Binding-site contacts:
Ligand atom C7 contacts residue ASN335 of chain 1.E at 3.4 Å.
Ligand atom C3 contacts residue ASN335 of chain 1.E at 3.9 Å.
Ligand atom C5 contacts residue ASN335 of chain 1.E at 3.8 Å.
Ligand atom C1 contacts residue TRP391 of chain 1.E at 3.9 Å (hydrophobic).
Ligand atom O5 contacts residue TRP391 of chain 1.E at 4.2 Å.
Ligand atom C8 contacts residue ASN335 of chain 1.E at 3.8 Å.
Ligand atom O7 contacts residue ASN335 of chain 1.E at 3.4 Å (h-bond).
Ligand atom N2 contacts residue ASN335 of chain 1.E at 3.0 Å (h-bond).
Ligand atom C2 contacts residue ASN335 of chain 1.E at 2.5 Å.
Ligand atom O5 contacts residue ASN335 of chain 1.E at 2.5 Å (h-bond).
Ligand atom C4 contacts residue ASN335 of chain 1.E at 4.3 Å.
Ligand atom O6 contacts residue TRP391 of chain 1.E at 4.3 Å.
Ligand atom C5 contacts residue TRP391 of chain 1.E at 4.4 Å (hydrophobic).
Ligand atom C1 contacts residue ASN335 of chain 1.E at 1.5 Å.

Sequence of chain 1.E:
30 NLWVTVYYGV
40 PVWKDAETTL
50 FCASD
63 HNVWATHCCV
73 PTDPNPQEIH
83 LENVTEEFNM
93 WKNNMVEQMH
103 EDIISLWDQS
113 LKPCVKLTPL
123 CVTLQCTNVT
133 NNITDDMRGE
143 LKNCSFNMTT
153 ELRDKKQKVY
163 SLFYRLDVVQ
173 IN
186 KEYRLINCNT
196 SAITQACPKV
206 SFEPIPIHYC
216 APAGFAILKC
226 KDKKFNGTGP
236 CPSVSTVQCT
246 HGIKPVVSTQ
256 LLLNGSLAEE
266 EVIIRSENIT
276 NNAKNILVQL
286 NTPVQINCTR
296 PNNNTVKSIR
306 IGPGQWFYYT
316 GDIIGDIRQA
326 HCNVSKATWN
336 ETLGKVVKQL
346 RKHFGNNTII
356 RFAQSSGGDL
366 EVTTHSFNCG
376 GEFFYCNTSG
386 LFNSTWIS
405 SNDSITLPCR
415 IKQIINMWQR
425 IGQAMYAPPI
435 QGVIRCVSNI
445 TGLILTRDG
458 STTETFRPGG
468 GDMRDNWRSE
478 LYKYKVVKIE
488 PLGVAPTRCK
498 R

This small molecule binds to this protein.
Small molecule (SMILES): CC(=O)N[C@@H]1[C@@H](O)[C@H](O)[C@@H](CO)O[C@H]1O